This small molecule binds to this protein.
Small molecule (SMILES): c1ccc2ccccc2c1

Binding-site contacts:
Ligand atom C8A contacts residue LEU307 of chain 1.A at 4.3 Å (hydrophobic).
Ligand atom C7 contacts residue VAL209 of chain 1.A at 4.3 Å (hydrophobic).
Ligand atom C4A contacts residue ASN297 of chain 1.A at 4.0 Å.
Ligand atom C4 contacts residue ASP205 of chain 1.A at 3.4 Å.
Ligand atom C8 contacts residue LEU307 of chain 1.A at 4.2 Å (hydrophobic).
Ligand atom C6 contacts residue PHE224 of chain 1.A at 4.1 Å (hydrophobic).
Ligand atom C4 contacts residue ALA206 of chain 1.A at 4.4 Å (hydrophobic).
Ligand atom C3 contacts residue ASN297 of chain 1.A at 3.5 Å.
Ligand atom C4A contacts residue ASP205 of chain 1.A at 4.3 Å.
Ligand atom C1 contacts residue VAL209 of chain 1.A at 4.5 Å (hydrophobic).
Ligand atom C4 contacts residue ASN297 of chain 1.A at 3.3 Å.
Ligand atom C6 contacts residue VAL209 of chain 1.A at 4.2 Å (hydrophobic).
Ligand atom C1 contacts residue HIS208 of chain 1.A at 3.9 Å.
Ligand atom C2 contacts residue ASN201 of chain 1.A at 3.7 Å.
Ligand atom C2 contacts residue PHE202 of chain 1.A at 4.3 Å (hydrophobic).
Ligand atom C6 contacts residue HIS295 of chain 1.A at 3.7 Å.
Ligand atom C7 contacts residue VAL260 of chain 1.A at 4.4 Å (hydrophobic).
Ligand atom C1 contacts residue LEU307 of chain 1.A at 4.2 Å (hydrophobic).
Ligand atom C5 contacts residue VAL209 of chain 1.A at 4.0 Å (hydrophobic).
Ligand atom C3 contacts residue PHE202 of chain 1.A at 4.2 Å (hydrophobic).
Ligand atom C2 contacts residue ASP205 of chain 1.A at 4.1 Å.
Ligand atom C5 contacts residue ASN297 of chain 1.A at 4.1 Å.
Ligand atom C8 contacts residue HIS295 of chain 1.A at 4.4 Å.
Ligand atom C8 contacts residue VAL209 of chain 1.A at 4.2 Å (hydrophobic).
Ligand atom C5 contacts residue HIS295 of chain 1.A at 4.3 Å.
Ligand atom C3 contacts residue HIS208 of chain 1.A at 3.9 Å.
Ligand atom C4 contacts residue VAL209 of chain 1.A at 4.2 Å (hydrophobic).
Ligand atom C2 contacts residue HIS208 of chain 1.A at 3.5 Å.
Ligand atom C4A contacts residue VAL209 of chain 1.A at 3.8 Å (hydrophobic).
Ligand atom C8A contacts residue VAL209 of chain 1.A at 3.9 Å (hydrophobic).
Ligand atom C7 contacts residue PHE224 of chain 1.A at 4.2 Å (hydrophobic).
Ligand atom C3 contacts residue ASN201 of chain 1.A at 3.4 Å.
Ligand atom C3 contacts residue ASP205 of chain 1.A at 3.2 Å.
Ligand atom C7 contacts residue HIS295 of chain 1.A at 3.8 Å.

Sequence of chain 1.A:
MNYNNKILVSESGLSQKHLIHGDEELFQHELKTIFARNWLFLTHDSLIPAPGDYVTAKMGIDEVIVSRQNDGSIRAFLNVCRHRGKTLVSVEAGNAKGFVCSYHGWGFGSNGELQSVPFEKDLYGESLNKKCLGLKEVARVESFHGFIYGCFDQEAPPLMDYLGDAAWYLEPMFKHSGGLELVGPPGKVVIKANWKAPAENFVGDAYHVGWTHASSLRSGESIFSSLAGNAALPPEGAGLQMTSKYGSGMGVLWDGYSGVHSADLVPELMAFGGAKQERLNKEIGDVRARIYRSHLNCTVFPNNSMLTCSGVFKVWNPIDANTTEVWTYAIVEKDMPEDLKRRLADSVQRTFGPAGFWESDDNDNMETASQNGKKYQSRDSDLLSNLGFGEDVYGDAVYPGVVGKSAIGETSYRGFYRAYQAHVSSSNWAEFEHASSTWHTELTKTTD